This protein binds this small molecule.
Small molecule (SMILES): CC(=O)N[C@H]1[C@H](O[C@H]2[C@H](O)[C@@H](NC(C)=O)CO[C@@H]2CO)O[C@H](CO)[C@@H](O[C@@H]2O[C@H](CO)[C@@H](O)[C@H](O)[C@@H]2O)[C@@H]1O

Sequence of chain 2.A:
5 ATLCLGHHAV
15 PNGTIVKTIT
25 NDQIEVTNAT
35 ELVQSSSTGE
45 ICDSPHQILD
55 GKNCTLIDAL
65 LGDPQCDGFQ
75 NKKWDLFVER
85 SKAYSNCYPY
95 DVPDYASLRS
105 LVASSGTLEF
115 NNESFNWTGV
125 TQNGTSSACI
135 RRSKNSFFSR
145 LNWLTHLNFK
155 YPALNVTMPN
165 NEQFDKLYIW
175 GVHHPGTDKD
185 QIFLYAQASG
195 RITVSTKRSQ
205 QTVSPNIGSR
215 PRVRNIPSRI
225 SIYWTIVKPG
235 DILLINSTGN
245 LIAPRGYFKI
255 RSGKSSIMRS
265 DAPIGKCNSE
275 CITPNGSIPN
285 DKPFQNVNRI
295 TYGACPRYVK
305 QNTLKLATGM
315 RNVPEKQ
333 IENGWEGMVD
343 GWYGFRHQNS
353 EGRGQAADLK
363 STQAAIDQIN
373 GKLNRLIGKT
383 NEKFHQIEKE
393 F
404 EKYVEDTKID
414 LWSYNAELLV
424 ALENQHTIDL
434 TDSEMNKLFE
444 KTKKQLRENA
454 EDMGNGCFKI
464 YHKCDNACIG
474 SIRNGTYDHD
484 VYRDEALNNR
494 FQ

Binding-site contacts:
Ligand atom C3 contacts residue ASN159 of chain 2.A at 3.4 Å.
Ligand atom C4 contacts residue ASN219 of chain 3.A at 4.3 Å.
Ligand atom N2 contacts residue ARG216 of chain 3.A at 3.7 Å.
Ligand atom C2 contacts residue ASN159 of chain 2.A at 2.2 Å.
Ligand atom C5 contacts residue ARG216 of chain 3.A at 3.9 Å.
Ligand atom C8 contacts residue SER213 of chain 3.A at 3.4 Å.
Ligand atom C3 contacts residue ARG216 of chain 3.A at 3.5 Å.
Ligand atom C6 contacts residue THR161 of chain 2.A at 3.8 Å.
Ligand atom C6 contacts residue ARG216 of chain 3.A at 4.4 Å.
Ligand atom C1 contacts residue SER213 of chain 3.A at 4.1 Å.
Ligand atom O5 contacts residue ASN159 of chain 2.A at 2.3 Å (h-bond).
Ligand atom C2 contacts residue SER213 of chain 3.A at 4.4 Å.
Ligand atom C1 contacts residue LEU238 of chain 2.A at 4.5 Å (hydrophobic).
Ligand atom C5 contacts residue ASN159 of chain 2.A at 3.6 Å.
Ligand atom N2 contacts residue SER213 of chain 3.A at 3.5 Å (h-bond).
Ligand atom O5 contacts residue ARG216 of chain 3.A at 4.2 Å.
Ligand atom O3 contacts residue ASN159 of chain 2.A at 3.5 Å (h-bond).
Ligand atom O7 contacts residue NAG1 of chain 2.F at 3.3 Å.
Ligand atom C1 contacts residue ASN159 of chain 2.A at 1.4 Å.
Ligand atom O6 contacts residue THR161 of chain 2.A at 3.6 Å.
Ligand atom C7 contacts residue ASN159 of chain 2.A at 3.8 Å.
Ligand atom O4 contacts residue ARG216 of chain 3.A at 4.0 Å.
Ligand atom N2 contacts residue ASN159 of chain 2.A at 3.2 Å (h-bond).
Ligand atom O3 contacts residue ASN219 of chain 3.A at 4.4 Å.
Ligand atom C4 contacts residue ARG216 of chain 3.A at 4.1 Å.
Ligand atom O5 contacts residue LEU238 of chain 2.A at 3.9 Å.
Ligand atom O5 contacts residue ARG216 of chain 3.A at 4.3 Å.
Ligand atom C2 contacts residue ARG216 of chain 3.A at 3.7 Å.
Ligand atom C4 contacts residue ASN159 of chain 2.A at 4.1 Å.
Ligand atom C1 contacts residue ARG216 of chain 3.A at 3.4 Å.
Ligand atom C7 contacts residue NAG1 of chain 2.F at 4.2 Å.
Ligand atom C7 contacts residue SER213 of chain 3.A at 3.7 Å.
Ligand atom O7 contacts residue ASN159 of chain 2.A at 3.7 Å.

Sequence of chain 3.A:
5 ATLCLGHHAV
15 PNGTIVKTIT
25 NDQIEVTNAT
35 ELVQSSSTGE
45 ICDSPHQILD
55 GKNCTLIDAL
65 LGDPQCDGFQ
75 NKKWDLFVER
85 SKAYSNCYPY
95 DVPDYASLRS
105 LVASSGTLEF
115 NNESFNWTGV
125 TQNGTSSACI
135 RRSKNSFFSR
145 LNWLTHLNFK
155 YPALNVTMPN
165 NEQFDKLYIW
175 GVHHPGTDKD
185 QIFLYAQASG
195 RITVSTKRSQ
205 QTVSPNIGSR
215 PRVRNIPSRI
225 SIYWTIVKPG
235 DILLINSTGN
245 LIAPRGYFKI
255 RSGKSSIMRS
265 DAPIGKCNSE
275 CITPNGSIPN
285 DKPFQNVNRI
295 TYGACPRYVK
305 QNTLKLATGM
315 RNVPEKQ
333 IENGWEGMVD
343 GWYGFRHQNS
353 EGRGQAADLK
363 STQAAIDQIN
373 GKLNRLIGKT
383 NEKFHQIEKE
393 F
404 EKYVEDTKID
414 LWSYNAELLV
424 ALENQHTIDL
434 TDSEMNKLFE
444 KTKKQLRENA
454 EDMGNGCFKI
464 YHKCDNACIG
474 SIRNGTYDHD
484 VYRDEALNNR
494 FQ